Binding-site contacts:
Ligand atom O1 contacts residue HIS163 of chain 1.A at 2.6 Å (h-bond).
Ligand atom N1 contacts residue GLU166 of chain 1.A at 3.0 Å (salt-bridge).
Ligand atom C20 contacts residue HIS41 of chain 1.A at 3.9 Å.
Ligand atom C4 contacts residue LEU141 of chain 1.A at 3.7 Å (hydrophobic).
Ligand atom C3 contacts residue ASN142 of chain 1.A at 3.9 Å.
Ligand atom C7 contacts residue LEU141 of chain 1.A at 3.9 Å (hydrophobic).
Ligand atom C5 contacts residue ASN142 of chain 1.A at 3.3 Å.
Ligand atom CL1 contacts residue TYR54 of chain 1.A at 3.3 Å.
Ligand atom C19 contacts residue HIS41 of chain 1.A at 3.6 Å.
Ligand atom O2 contacts residue GLY143 of chain 1.A at 3.0 Å (h-bond).
Ligand atom C9 contacts residue LEU141 of chain 1.A at 3.7 Å (hydrophobic).
Ligand atom CL1 contacts residue ASP187 of chain 1.A at 3.2 Å.
Ligand atom CL1 contacts residue HIS41 of chain 1.A at 3.5 Å.
Ligand atom C18 contacts residue HIS41 of chain 1.A at 3.6 Å.
Ligand atom N1 contacts residue LEU141 of chain 1.A at 3.9 Å.
Ligand atom C3 contacts residue GLU166 of chain 1.A at 3.7 Å.
Ligand atom N1 contacts residue PHE140 of chain 1.A at 3.4 Å (h-bond).
Ligand atom CL2 contacts residue ASP187 of chain 1.A at 3.5 Å.
Ligand atom C7 contacts residue GLU166 of chain 1.A at 3.7 Å.
Ligand atom O1 contacts residue GLU166 of chain 1.A at 3.6 Å.
Ligand atom C7 contacts residue SER144 of chain 1.A at 3.6 Å.
Ligand atom O1 contacts residue HIS172 of chain 1.A at 3.4 Å.
Ligand atom C8 contacts residue LEU141 of chain 1.A at 3.7 Å (hydrophobic).
Ligand atom C16 contacts residue HIS41 of chain 1.A at 3.9 Å.
Ligand atom C20 contacts residue HIS164 of chain 1.A at 3.7 Å.
Ligand atom O1 contacts residue PHE140 of chain 1.A at 3.2 Å.
Ligand atom C7 contacts residue HIS163 of chain 1.A at 3.6 Å.
Ligand atom C3 contacts residue LEU141 of chain 1.A at 3.7 Å (hydrophobic).
Ligand atom C24 contacts residue GLU166 of chain 1.A at 3.9 Å.
Ligand atom C6 contacts residue ASN142 of chain 1.A at 3.7 Å.
Ligand atom C4 contacts residue ASN142 of chain 1.A at 3.7 Å.
Ligand atom O2 contacts residue ASN142 of chain 1.A at 3.3 Å (h-bond).
Ligand atom C10 contacts residue ASN142 of chain 1.A at 3.7 Å.
Ligand atom O1 contacts residue SER144 of chain 1.A at 3.6 Å.
Ligand atom C10 contacts residue CYS145 of chain 1.A at 3.9 Å (hydrophobic).
Ligand atom C17 contacts residue HIS41 of chain 1.A at 3.8 Å.
Ligand atom O2 contacts residue CYS145 of chain 1.A at 3.7 Å.
Ligand atom CL1 contacts residue ARG188 of chain 1.A at 3.7 Å.
Ligand atom C8 contacts residue SER144 of chain 1.A at 3.6 Å.
Ligand atom C2 contacts residue GLU166 of chain 1.A at 3.5 Å.

Sequence of chain 2.B:
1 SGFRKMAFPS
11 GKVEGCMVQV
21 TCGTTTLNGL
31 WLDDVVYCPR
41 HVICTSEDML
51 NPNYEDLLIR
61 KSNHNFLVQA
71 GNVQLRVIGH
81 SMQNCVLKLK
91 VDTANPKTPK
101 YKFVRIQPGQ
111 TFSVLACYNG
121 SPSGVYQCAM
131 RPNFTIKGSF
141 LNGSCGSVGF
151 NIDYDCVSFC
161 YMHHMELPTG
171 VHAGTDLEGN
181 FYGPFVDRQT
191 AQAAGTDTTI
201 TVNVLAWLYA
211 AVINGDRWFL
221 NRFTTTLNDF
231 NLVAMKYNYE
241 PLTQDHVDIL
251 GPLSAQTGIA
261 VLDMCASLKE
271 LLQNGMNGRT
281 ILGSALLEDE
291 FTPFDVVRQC

The protein below binds the small molecule below.
Small molecule (SMILES): O=C(c1cc(=O)[nH]c2ccccc12)N1CCN(c2ccc(Cl)c(Cl)c2)C[C@@H]1CN1CCOCC1

Sequence of chain 1.A:
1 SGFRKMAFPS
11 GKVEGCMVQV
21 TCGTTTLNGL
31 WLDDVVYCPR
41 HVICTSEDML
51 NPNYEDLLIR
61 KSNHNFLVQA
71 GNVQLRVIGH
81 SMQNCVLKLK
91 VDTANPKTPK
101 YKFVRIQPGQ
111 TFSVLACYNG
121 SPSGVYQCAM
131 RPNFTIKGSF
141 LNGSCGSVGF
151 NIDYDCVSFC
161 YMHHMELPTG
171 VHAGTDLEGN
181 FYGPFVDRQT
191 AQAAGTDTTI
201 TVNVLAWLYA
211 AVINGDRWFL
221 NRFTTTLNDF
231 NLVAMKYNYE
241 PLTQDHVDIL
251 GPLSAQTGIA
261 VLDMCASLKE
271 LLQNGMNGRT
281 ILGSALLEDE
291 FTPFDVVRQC